Sequence of chain 1.B:
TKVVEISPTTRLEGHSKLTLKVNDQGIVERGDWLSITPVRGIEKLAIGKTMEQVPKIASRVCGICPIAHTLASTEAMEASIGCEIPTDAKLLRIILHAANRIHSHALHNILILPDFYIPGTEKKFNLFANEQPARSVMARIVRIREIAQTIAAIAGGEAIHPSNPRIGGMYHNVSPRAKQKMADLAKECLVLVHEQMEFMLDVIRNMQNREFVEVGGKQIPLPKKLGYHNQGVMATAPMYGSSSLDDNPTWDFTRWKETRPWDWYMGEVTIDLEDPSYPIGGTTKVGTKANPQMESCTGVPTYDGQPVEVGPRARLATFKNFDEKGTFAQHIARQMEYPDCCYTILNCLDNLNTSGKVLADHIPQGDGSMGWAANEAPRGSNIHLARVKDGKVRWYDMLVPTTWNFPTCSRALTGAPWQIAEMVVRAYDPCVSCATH

Binding-site contacts:
Ligand atom C3 contacts residue CYS65 of chain 1.B at 3.1 Å (hydrophobic).
Ligand atom C3 contacts residue HIS69 of chain 1.B at 3.5 Å.
Ligand atom C1 contacts residue PRO378 of chain 1.B at 4.1 Å (hydrophobic).
Ligand atom O3 contacts residue PRO401 of chain 1.B at 3.4 Å.
Ligand atom O3 contacts residue VAL400 of chain 1.B at 3.6 Å.
Ligand atom N2 contacts residue CYS434 of chain 1.B at 3.4 Å.
Ligand atom FE contacts residue CYS434 of chain 1.B at 2.5 Å.
Ligand atom N2 contacts residue ARG379 of chain 1.B at 3.9 Å.
Ligand atom C1 contacts residue ALA377 of chain 1.B at 3.7 Å (hydrophobic).
Ligand atom N2 contacts residue PRO401 of chain 1.B at 3.3 Å.
Ligand atom N1 contacts residue ALA377 of chain 1.B at 3.4 Å.
Ligand atom C3 contacts residue PRO401 of chain 1.B at 3.5 Å (hydrophobic).
Ligand atom N1 contacts residue ARG379 of chain 1.B at 3.0 Å (salt-bridge).
Ligand atom FE contacts residue CYS65 of chain 1.B at 2.4 Å.
Ligand atom C2 contacts residue THR402 of chain 1.B at 3.8 Å.
Ligand atom NI contacts residue CYS434 of chain 1.B at 2.6 Å.
Ligand atom C3 contacts residue ALA68 of chain 1.B at 4.1 Å (hydrophobic).
Ligand atom N1 contacts residue CYS65 of chain 1.B at 3.5 Å.
Ligand atom C2 contacts residue PRO401 of chain 1.B at 3.5 Å (hydrophobic).
Ligand atom O3 contacts residue ALA68 of chain 1.B at 3.6 Å.
Ligand atom N2 contacts residue THR402 of chain 1.B at 2.8 Å (h-bond).
Ligand atom C2 contacts residue VAL400 of chain 1.B at 3.8 Å (hydrophobic).
Ligand atom N2 contacts residue CYS431 of chain 1.B at 3.8 Å.
Ligand atom O3 contacts residue HIS69 of chain 1.B at 3.5 Å.
Ligand atom C3 contacts residue VAL400 of chain 1.B at 3.6 Å (hydrophobic).
Ligand atom C1 contacts residue ARG379 of chain 1.B at 3.5 Å.
Ligand atom O3 contacts residue CYS65 of chain 1.B at 3.9 Å.
Ligand atom C2 contacts residue CYS431 of chain 1.B at 3.7 Å (hydrophobic).
Ligand atom O3 contacts residue ALA377 of chain 1.B at 3.4 Å.
Ligand atom C3 contacts residue ALA377 of chain 1.B at 3.7 Å (hydrophobic).
Ligand atom C1 contacts residue CYS65 of chain 1.B at 3.1 Å (hydrophobic).
Ligand atom NI contacts residue CYS431 of chain 1.B at 2.4 Å.
Ligand atom C2 contacts residue CYS434 of chain 1.B at 3.1 Å (hydrophobic).
Ligand atom N2 contacts residue VAL400 of chain 1.B at 3.9 Å.
Ligand atom C3 contacts residue CYS434 of chain 1.B at 3.3 Å (hydrophobic).
Ligand atom C2 contacts residue ARG379 of chain 1.B at 3.8 Å.
Ligand atom O3 contacts residue ASN382 of chain 1.B at 3.1 Å.
Ligand atom NI contacts residue CYS62 of chain 1.B at 2.3 Å.
Ligand atom N1 contacts residue PRO378 of chain 1.B at 3.2 Å.
Ligand atom NI contacts residue CYS65 of chain 1.B at 2.5 Å.

The small molecule below binds the protein below.
Small molecule (SMILES): N#C[Fe]([Ni])(C#N)C=O